Binding-site contacts:
Ligand atom N21 contacts residue ALA243 of chain 1.A at 3.6 Å.
Ligand atom C23 contacts residue VAL232 of chain 1.A at 4.0 Å (hydrophobic).
Ligand atom C11 contacts residue PHE283 of chain 1.A at 3.9 Å (hydrophobic).
Ligand atom N4 contacts residue PHE283 of chain 1.A at 3.7 Å.
Ligand atom C26 contacts residue MET267 of chain 1.A at 3.9 Å (hydrophobic).
Ligand atom C10 contacts residue MET267 of chain 1.A at 3.3 Å (hydrophobic).
Ligand atom C27 contacts residue VAL232 of chain 1.A at 3.7 Å (hydrophobic).
Ligand atom C25 contacts residue SER231 of chain 1.A at 3.8 Å.
Ligand atom N20 contacts residue SER231 of chain 1.A at 3.5 Å.
Ligand atom C30 contacts residue LEU189 of chain 1.A at 3.2 Å (hydrophobic).
Ligand atom O18 contacts residue PHE283 of chain 1.A at 3.5 Å.
Ligand atom C7 contacts residue PHE283 of chain 1.A at 3.8 Å (hydrophobic).
Ligand atom C32 contacts residue MET267 of chain 1.A at 3.5 Å (hydrophobic).
Ligand atom C2 contacts residue MET267 of chain 1.A at 3.5 Å (hydrophobic).
Ligand atom N6 contacts residue MET267 of chain 1.A at 3.2 Å (h-bond).
Ligand atom C10 contacts residue PHE283 of chain 1.A at 3.7 Å (hydrophobic).
Ligand atom C25 contacts residue THR239 of chain 1.A at 3.3 Å.
Ligand atom N21 contacts residue THR239 of chain 1.A at 3.5 Å (h-bond).
Ligand atom C24 contacts residue LEU229 of chain 1.A at 3.8 Å (hydrophobic).
Ligand atom N17 contacts residue MET267 of chain 1.A at 3.9 Å.
Ligand atom N9 contacts residue PHE283 of chain 1.A at 3.2 Å.
Ligand atom C24 contacts residue TYR78 of chain 1.A at 3.9 Å (hydrophobic).
Ligand atom C3 contacts residue PHE283 of chain 1.A at 3.6 Å (hydrophobic).
Ligand atom C31 contacts residue PHE250 of chain 1.A at 3.8 Å (hydrophobic).
Ligand atom N20 contacts residue THR242 of chain 1.A at 3.6 Å.
Ligand atom C12 contacts residue LEU229 of chain 1.A at 4.0 Å (hydrophobic).
Ligand atom C31 contacts residue MET267 of chain 1.A at 3.0 Å (hydrophobic).
Ligand atom C25 contacts residue THR242 of chain 1.A at 3.9 Å.
Ligand atom N8 contacts residue PHE283 of chain 1.A at 3.9 Å.
Ligand atom N8 contacts residue MET267 of chain 1.A at 3.2 Å (h-bond).
Ligand atom C5 contacts residue PHE283 of chain 1.A at 3.5 Å (hydrophobic).
Ligand atom C15 contacts residue LEU189 of chain 1.A at 3.7 Å (hydrophobic).
Ligand atom C27 contacts residue GLN280 of chain 1.A at 3.3 Å.
Ligand atom C2 contacts residue PHE283 of chain 1.A at 3.2 Å (hydrophobic).
Ligand atom C15 contacts residue LEU229 of chain 1.A at 4.0 Å (hydrophobic).
Ligand atom C13 contacts residue LEU229 of chain 1.A at 3.8 Å (hydrophobic).
Ligand atom C1 contacts residue PHE283 of chain 1.A at 3.3 Å (hydrophobic).
Ligand atom O19 contacts residue GLN280 of chain 1.A at 3.1 Å (h-bond).
Ligand atom C25 contacts residue ALA243 of chain 1.A at 3.5 Å (hydrophobic).
Ligand atom C1 contacts residue MET267 of chain 1.A at 3.4 Å (hydrophobic).

Sequence of chain 1.A:
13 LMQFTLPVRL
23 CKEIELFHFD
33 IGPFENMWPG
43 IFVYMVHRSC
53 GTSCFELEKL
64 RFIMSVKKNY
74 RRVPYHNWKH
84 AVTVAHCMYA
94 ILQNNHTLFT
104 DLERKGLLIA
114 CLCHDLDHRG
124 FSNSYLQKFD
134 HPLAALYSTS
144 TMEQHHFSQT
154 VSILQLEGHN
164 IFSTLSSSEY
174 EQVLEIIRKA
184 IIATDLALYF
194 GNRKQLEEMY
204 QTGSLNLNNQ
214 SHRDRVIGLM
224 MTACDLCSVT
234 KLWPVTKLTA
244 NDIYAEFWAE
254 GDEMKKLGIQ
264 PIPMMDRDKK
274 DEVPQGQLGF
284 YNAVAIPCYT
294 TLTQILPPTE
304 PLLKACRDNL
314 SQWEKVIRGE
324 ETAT

The protein below binds the small molecule below.
Small molecule (SMILES): COCCn1ncc(NC(=O)c2nc(C3CC3)ccc2Nc2cncnc2)c1C(=O)N(C)C